Binding-site contacts:
Ligand atom C3 contacts residue SER60 of chain 2.A at 4.3 Å.
Ligand atom O5 contacts residue SER60 of chain 2.A at 3.9 Å.
Ligand atom C8 contacts residue ASN58 of chain 2.A at 4.2 Å.
Ligand atom C7 contacts residue ASN58 of chain 2.A at 3.0 Å.
Ligand atom O5 contacts residue ASN58 of chain 2.A at 2.4 Å (h-bond).
Ligand atom C5 contacts residue ASN58 of chain 2.A at 3.7 Å.
Ligand atom C3 contacts residue ASN58 of chain 2.A at 3.8 Å.
Ligand atom C5 contacts residue THR61 of chain 2.A at 4.2 Å.
Ligand atom C1 contacts residue ASN58 of chain 2.A at 1.4 Å.
Ligand atom C2 contacts residue ASN58 of chain 2.A at 2.5 Å.
Ligand atom N2 contacts residue ASN58 of chain 2.A at 2.8 Å (h-bond).
Ligand atom C2 contacts residue SER60 of chain 2.A at 4.3 Å.
Ligand atom O7 contacts residue ASN58 of chain 2.A at 2.8 Å (h-bond).
Ligand atom C1 contacts residue SER60 of chain 2.A at 3.3 Å.
Ligand atom C5 contacts residue SER60 of chain 2.A at 4.0 Å.
Ligand atom C4 contacts residue ASN58 of chain 2.A at 4.2 Å.
Ligand atom C6 contacts residue THR61 of chain 2.A at 4.4 Å.

Sequence of chain 2.A:
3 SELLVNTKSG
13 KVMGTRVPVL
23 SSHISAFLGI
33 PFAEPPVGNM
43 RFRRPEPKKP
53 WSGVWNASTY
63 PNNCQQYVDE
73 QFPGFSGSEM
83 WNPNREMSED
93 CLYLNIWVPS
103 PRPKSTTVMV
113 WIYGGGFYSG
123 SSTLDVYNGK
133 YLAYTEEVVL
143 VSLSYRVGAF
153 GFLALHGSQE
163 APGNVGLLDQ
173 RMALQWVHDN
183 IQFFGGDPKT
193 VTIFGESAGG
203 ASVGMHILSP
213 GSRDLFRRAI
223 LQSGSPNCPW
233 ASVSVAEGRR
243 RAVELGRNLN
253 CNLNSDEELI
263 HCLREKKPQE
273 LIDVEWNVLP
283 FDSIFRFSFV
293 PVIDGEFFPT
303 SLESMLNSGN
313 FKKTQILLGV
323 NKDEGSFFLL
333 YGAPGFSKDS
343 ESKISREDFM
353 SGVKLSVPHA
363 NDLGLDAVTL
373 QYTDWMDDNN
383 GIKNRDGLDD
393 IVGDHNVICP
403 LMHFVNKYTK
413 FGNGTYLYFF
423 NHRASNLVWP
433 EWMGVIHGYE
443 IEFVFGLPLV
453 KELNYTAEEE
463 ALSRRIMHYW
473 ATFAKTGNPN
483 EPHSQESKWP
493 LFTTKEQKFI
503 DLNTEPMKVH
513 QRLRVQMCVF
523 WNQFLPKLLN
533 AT

The small molecule below binds the protein below.
Small molecule (SMILES): CC(=O)N[C@@H]1[C@@H](O)[C@H](O)[C@@H](CO)O[C@H]1O